This protein binds this small molecule.
Small molecule (SMILES): CC(=O)N[C@@H]1[C@@H](O)[C@H](O)[C@@H](CO)O[C@H]1O

Sequence of chain 1.F:
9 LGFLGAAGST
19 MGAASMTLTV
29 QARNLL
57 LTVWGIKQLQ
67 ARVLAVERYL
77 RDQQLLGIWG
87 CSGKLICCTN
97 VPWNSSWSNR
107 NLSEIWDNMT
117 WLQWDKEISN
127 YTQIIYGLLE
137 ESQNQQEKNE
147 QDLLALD

Binding-site contacts:
Ligand atom O7 contacts residue TYR127 of chain 1.F at 3.1 Å (h-bond).
Ligand atom N2 contacts residue ASN126 of chain 1.F at 2.9 Å (h-bond).
Ligand atom C8 contacts residue ASN126 of chain 1.F at 4.2 Å.
Ligand atom C8 contacts residue GLU123 of chain 1.F at 3.7 Å.
Ligand atom O7 contacts residue ASN126 of chain 1.F at 2.8 Å (h-bond).
Ligand atom C4 contacts residue ASN126 of chain 1.F at 4.2 Å.
Ligand atom C7 contacts residue ASN126 of chain 1.F at 3.0 Å.
Ligand atom C5 contacts residue ASN126 of chain 1.F at 3.7 Å.
Ligand atom C1 contacts residue ASN126 of chain 1.F at 1.4 Å.
Ligand atom C3 contacts residue ASN126 of chain 1.F at 3.8 Å.
Ligand atom C7 contacts residue TYR127 of chain 1.F at 4.3 Å (hydrophobic).
Ligand atom O5 contacts residue ASN126 of chain 1.F at 2.4 Å (h-bond).
Ligand atom C2 contacts residue ASN126 of chain 1.F at 2.4 Å.